Binding-site contacts:
Ligand atom CZ contacts residue PHE496 of chain 1.OA at 3.9 Å (hydrophobic).
Ligand atom CA contacts residue ARG442 of chain 1.OA at 3.6 Å.
Ligand atom CD1 contacts residue ILE434 of chain 1.OA at 4.1 Å (hydrophobic).
Ligand atom CA contacts residue ASN492 of chain 1.OA at 3.3 Å.
Ligand atom CE2 contacts residue PRO438 of chain 1.OA at 3.7 Å (hydrophobic).
Ligand atom CD1 contacts residue ASN492 of chain 1.OA at 3.9 Å.
Ligand atom CZ contacts residue PRO438 of chain 1.OA at 3.4 Å (hydrophobic).
Ligand atom CG contacts residue GLY495 of chain 1.OA at 4.4 Å.
Ligand atom N contacts residue ARG442 of chain 1.OA at 4.2 Å.
Ligand atom CD1 contacts residue PHE496 of chain 1.OA at 3.7 Å (hydrophobic).
Ligand atom CG contacts residue ASN492 of chain 1.OA at 4.3 Å.
Ligand atom CG contacts residue PHE496 of chain 1.OA at 4.0 Å (hydrophobic).
Ligand atom CE1 contacts residue PHE496 of chain 1.OA at 3.6 Å (hydrophobic).
Ligand atom C contacts residue ARG442 of chain 1.OA at 4.4 Å.
Ligand atom O contacts residue ARG442 of chain 1.OA at 4.3 Å.
Ligand atom CE1 contacts residue ILE434 of chain 1.OA at 3.9 Å (hydrophobic).
Ligand atom O contacts residue ASN492 of chain 1.OA at 4.2 Å.
Ligand atom CE2 contacts residue ARG442 of chain 1.OA at 3.6 Å.
Ligand atom CB contacts residue GLY495 of chain 1.OA at 3.9 Å.
Ligand atom CD2 contacts residue ARG442 of chain 1.OA at 3.5 Å.
Ligand atom N contacts residue SER491 of chain 1.OA at 4.1 Å.
Ligand atom CD2 contacts residue PRO438 of chain 1.OA at 4.4 Å (hydrophobic).
Ligand atom CE1 contacts residue PRO438 of chain 1.OA at 3.8 Å (hydrophobic).
Ligand atom O contacts residue PRO438 of chain 1.OA at 4.0 Å.
Ligand atom N contacts residue ASN492 of chain 1.OA at 3.3 Å (h-bond).
Ligand atom CD1 contacts residue PRO438 of chain 1.OA at 4.4 Å (hydrophobic).
Ligand atom CB contacts residue ASN492 of chain 1.OA at 3.8 Å.
Ligand atom C contacts residue ASN492 of chain 1.OA at 4.0 Å.
Ligand atom CB contacts residue PHE496 of chain 1.OA at 3.9 Å (hydrophobic).

Sequence of chain 1.OA:
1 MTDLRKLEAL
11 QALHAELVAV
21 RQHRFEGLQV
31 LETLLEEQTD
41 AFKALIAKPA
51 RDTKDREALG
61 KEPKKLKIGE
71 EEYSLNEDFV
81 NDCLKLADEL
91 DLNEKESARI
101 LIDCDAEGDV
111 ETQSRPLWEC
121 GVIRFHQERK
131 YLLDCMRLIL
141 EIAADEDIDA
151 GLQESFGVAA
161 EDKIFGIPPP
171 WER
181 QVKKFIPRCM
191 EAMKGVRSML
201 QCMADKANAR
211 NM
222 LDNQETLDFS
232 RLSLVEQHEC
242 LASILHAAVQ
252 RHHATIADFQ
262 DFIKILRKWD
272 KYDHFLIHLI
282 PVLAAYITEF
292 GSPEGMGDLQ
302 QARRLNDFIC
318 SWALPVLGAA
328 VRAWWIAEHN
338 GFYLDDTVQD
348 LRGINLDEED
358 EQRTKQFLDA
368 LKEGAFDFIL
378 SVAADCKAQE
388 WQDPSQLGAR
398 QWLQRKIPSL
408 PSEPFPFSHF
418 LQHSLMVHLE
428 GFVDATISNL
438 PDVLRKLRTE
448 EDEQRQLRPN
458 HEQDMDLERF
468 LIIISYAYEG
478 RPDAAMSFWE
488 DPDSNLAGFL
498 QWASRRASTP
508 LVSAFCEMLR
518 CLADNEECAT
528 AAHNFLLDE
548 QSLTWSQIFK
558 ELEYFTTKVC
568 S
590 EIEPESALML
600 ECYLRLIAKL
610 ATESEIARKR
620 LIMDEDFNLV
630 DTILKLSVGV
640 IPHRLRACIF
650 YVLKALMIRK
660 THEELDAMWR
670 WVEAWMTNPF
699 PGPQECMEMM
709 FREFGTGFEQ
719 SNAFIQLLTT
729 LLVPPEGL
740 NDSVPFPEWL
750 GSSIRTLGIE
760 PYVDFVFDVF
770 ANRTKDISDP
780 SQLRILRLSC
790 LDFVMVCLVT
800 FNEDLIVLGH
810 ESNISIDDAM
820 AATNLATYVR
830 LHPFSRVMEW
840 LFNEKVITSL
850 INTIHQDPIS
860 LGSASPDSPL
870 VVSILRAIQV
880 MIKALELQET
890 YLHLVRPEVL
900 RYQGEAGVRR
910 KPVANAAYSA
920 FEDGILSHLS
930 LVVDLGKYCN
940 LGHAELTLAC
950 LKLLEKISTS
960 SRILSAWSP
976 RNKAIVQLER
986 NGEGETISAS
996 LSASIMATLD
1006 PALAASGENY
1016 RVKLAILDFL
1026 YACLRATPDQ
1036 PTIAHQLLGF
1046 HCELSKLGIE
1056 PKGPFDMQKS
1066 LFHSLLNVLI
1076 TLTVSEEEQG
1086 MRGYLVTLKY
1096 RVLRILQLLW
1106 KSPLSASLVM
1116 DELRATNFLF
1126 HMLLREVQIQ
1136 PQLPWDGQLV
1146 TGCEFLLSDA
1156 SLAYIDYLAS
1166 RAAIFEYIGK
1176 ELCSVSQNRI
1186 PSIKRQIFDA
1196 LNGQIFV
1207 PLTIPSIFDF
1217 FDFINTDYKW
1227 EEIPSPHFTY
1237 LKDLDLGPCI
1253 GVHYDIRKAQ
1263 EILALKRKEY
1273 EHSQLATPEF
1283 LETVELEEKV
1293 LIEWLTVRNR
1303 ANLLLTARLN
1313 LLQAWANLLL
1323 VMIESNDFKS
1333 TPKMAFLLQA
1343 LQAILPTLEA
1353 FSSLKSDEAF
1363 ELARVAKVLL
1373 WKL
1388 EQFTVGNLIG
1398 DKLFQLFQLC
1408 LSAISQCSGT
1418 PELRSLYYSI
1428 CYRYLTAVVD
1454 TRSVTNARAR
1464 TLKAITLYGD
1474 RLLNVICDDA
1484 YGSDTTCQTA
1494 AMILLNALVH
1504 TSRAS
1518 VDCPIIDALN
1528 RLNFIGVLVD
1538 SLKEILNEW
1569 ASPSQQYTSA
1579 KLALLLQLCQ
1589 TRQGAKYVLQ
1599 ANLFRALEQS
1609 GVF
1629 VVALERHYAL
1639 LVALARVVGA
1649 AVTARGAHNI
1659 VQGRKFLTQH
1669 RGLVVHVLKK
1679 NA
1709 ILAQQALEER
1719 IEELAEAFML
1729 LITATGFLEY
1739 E

A small-molecule ligand and the protein it binds are described below.
Small molecule (SMILES): N[C@@H](Cc1ccccc1)C(=O)NCC=O